Binding-site contacts:
Ligand atom C3 contacts residue ASN66 of chain 1.L at 3.8 Å.
Ligand atom C4 contacts residue ASN66 of chain 1.L at 4.3 Å.
Ligand atom C5 contacts residue ASN66 of chain 1.L at 3.6 Å.
Ligand atom C8 contacts residue VAL329 of chain 1.L at 3.8 Å (hydrophobic).
Ligand atom C7 contacts residue ASN66 of chain 1.L at 3.7 Å.
Ligand atom O7 contacts residue ASN66 of chain 1.L at 4.1 Å.
Ligand atom O7 contacts residue ARG921 of chain 1.G at 4.3 Å.
Ligand atom C1 contacts residue ASN66 of chain 1.L at 1.4 Å.
Ligand atom N2 contacts residue ASN66 of chain 1.L at 2.9 Å (h-bond).
Ligand atom C2 contacts residue ASN66 of chain 1.L at 2.6 Å.
Ligand atom O5 contacts residue ASN66 of chain 1.L at 2.4 Å (h-bond).

Sequence of chain 1.G:
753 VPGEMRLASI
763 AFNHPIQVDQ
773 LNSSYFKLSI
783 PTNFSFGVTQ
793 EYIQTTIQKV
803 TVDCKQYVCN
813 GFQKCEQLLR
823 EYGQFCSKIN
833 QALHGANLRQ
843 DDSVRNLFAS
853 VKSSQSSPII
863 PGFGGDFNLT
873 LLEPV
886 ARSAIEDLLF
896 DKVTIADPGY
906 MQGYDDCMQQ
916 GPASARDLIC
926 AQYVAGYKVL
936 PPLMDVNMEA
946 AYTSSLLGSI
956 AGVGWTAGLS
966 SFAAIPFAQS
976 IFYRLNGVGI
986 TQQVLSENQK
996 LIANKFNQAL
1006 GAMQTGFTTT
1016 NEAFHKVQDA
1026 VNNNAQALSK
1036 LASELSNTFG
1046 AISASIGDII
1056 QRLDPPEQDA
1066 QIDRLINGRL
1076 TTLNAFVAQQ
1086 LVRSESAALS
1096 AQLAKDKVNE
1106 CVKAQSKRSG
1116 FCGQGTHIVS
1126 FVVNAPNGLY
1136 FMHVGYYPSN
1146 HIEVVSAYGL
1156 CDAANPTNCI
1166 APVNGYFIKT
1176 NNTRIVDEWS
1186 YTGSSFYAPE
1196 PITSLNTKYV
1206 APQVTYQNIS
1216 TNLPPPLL

A small-molecule ligand and the protein it binds are described below.
Small molecule (SMILES): CC(=O)N[C@H]1[C@H](O[C@H]2[C@H](O)[C@@H](NC(C)=O)CO[C@@H]2CO)O[C@H](CO)[C@@H](O)[C@@H]1O

Sequence of chain 1.L:
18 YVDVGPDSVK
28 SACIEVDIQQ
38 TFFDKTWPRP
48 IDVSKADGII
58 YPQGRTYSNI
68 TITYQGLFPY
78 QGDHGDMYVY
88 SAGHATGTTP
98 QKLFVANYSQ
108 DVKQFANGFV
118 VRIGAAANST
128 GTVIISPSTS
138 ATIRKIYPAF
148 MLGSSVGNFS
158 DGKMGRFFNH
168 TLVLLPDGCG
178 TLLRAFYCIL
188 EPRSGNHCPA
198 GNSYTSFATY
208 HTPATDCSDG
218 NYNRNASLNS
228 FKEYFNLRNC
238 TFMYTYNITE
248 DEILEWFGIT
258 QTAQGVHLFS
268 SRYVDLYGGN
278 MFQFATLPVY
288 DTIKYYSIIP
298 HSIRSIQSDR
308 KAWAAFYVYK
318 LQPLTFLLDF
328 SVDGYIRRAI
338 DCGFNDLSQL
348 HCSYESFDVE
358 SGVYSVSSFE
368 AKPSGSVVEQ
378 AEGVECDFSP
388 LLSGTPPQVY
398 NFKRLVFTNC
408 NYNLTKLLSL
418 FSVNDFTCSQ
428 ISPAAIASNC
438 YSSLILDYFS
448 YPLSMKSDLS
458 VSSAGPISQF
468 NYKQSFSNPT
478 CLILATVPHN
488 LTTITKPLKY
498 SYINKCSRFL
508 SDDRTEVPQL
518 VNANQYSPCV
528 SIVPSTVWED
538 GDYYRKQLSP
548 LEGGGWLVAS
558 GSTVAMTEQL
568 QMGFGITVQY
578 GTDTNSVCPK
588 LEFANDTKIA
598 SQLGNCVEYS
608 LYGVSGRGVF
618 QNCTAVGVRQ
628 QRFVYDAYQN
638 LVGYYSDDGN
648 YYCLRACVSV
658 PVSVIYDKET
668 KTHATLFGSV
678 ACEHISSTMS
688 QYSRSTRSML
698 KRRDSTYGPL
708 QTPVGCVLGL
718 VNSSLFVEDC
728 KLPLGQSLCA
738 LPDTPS